Sequence of chain 1.M:
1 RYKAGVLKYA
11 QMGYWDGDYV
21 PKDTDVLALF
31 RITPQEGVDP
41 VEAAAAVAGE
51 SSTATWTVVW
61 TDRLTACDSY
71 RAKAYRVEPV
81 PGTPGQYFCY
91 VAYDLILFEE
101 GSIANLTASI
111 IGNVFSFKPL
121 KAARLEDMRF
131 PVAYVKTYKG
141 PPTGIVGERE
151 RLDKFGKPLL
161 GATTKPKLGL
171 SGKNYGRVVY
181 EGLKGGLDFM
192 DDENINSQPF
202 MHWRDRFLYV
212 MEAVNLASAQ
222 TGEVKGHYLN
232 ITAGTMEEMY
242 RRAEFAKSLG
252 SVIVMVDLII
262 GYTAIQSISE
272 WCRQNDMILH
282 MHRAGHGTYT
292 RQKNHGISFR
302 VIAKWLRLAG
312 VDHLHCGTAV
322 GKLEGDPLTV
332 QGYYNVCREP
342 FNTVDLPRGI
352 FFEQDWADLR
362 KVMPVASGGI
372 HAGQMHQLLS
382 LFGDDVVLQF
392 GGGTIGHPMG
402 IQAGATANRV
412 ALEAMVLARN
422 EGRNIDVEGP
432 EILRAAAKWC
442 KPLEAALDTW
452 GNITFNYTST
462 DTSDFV

Binding-site contacts:
Ligand atom O2 contacts residue MG1 of chain 1.DA at 2.7 Å.
Ligand atom O3P contacts residue LYS165 of chain 1.M at 3.5 Å.
Ligand atom O5 contacts residue LEU324 of chain 1.M at 3.4 Å.
Ligand atom O3 contacts residue MG1 of chain 1.DA at 2.6 Å.
Ligand atom O3P contacts residue GLY392 of chain 1.M at 3.6 Å.
Ligand atom O5P contacts residue SER368 of chain 1.M at 3.3 Å (h-bond).
Ligand atom O3P contacts residue THR55 of chain 1.E at 2.7 Å (h-bond).
Ligand atom O6P contacts residue HIS316 of chain 1.M at 3.4 Å.
Ligand atom O2 contacts residue KCX191 of chain 1.M at 3.6 Å (h-bond).
Ligand atom C contacts residue MG1 of chain 1.DA at 3.6 Å.
Ligand atom C3 contacts residue MG1 of chain 1.DA at 3.6 Å.
Ligand atom O3P contacts residue GLY393 of chain 1.M at 2.9 Å (h-bond).
Ligand atom O6 contacts residue LYS167 of chain 1.M at 2.8 Å (salt-bridge).
Ligand atom O3P contacts residue TRP56 of chain 1.E at 3.6 Å.
Ligand atom C contacts residue GLU50 of chain 1.E at 3.5 Å.
Ligand atom O2P contacts residue GLY392 of chain 1.M at 3.1 Å (h-bond).
Ligand atom C5 contacts residue ASN113 of chain 1.E at 3.5 Å.
Ligand atom C2 contacts residue MG1 of chain 1.DA at 3.5 Å.
Ligand atom O4 contacts residue SER368 of chain 1.M at 3.3 Å (h-bond).
Ligand atom O6 contacts residue GLU50 of chain 1.E at 3.1 Å (salt-bridge).
Ligand atom O4 contacts residue LEU324 of chain 1.M at 3.6 Å.
Ligand atom O2 contacts residue THR163 of chain 1.M at 3.3 Å (h-bond).
Ligand atom O6 contacts residue MG1 of chain 1.DA at 2.9 Å.
Ligand atom O1P contacts residue LYS323 of chain 1.M at 3.3 Å (salt-bridge).
Ligand atom O5 contacts residue ASN113 of chain 1.E at 3.5 Å (h-bond).
Ligand atom O5P contacts residue HIS316 of chain 1.M at 3.5 Å (h-bond).
Ligand atom O7 contacts residue GLU50 of chain 1.E at 3.0 Å (salt-bridge).
Ligand atom O6P contacts residue ARG284 of chain 1.M at 3.4 Å.
Ligand atom C3 contacts residue KCX191 of chain 1.M at 3.4 Å.
Ligand atom O4 contacts residue GLY369 of chain 1.M at 3.4 Å (h-bond).
Ligand atom O6 contacts residue ASN113 of chain 1.E at 3.4 Å (h-bond).
Ligand atom O2 contacts residue LYS165 of chain 1.M at 3.6 Å (salt-bridge).
Ligand atom O3 contacts residue HIS283 of chain 1.M at 2.8 Å (h-bond).
Ligand atom O7 contacts residue LYS323 of chain 1.M at 3.2 Å (salt-bridge).
Ligand atom C5 contacts residue HIS283 of chain 1.M at 3.5 Å.
Ligand atom O3 contacts residue GLU194 of chain 1.M at 3.5 Å (salt-bridge).
Ligand atom O1P contacts residue GLY370 of chain 1.M at 3.1 Å (h-bond).
Ligand atom O1P contacts residue TRP56 of chain 1.E at 3.2 Å.
Ligand atom O4P contacts residue ARG284 of chain 1.M at 3.0 Å (salt-bridge).
Ligand atom O3 contacts residue KCX191 of chain 1.M at 2.7 Å (h-bond).

Sequence of chain 1.E:
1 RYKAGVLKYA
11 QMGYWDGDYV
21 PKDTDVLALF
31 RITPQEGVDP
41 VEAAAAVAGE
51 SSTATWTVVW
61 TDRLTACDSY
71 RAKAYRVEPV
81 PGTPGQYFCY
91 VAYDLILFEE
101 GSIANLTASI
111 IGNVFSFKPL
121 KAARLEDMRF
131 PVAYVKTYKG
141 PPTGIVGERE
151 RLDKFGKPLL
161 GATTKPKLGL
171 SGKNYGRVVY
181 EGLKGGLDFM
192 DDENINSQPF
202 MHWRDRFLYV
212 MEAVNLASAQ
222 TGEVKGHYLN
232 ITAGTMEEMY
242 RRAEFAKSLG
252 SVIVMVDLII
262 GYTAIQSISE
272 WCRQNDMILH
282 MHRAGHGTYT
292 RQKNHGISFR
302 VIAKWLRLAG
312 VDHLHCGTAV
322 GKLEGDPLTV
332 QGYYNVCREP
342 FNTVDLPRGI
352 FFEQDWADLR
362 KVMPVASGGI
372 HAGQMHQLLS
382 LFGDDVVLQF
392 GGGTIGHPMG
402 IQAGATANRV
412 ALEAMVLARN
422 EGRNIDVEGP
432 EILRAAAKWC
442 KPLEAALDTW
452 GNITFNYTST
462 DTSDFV

The protein below binds the small molecule below.
Small molecule (SMILES): O=C(O)[C@@](O)(COP(=O)(O)O)[C@H](O)[C@H](O)COP(=O)(O)O